Binding-site contacts:
Ligand atom C2 contacts residue GLY421 of chain 1.P at 3.4 Å.
Ligand atom N1 contacts residue PRO413 of chain 1.P at 3.5 Å (h-bond).
Ligand atom C2' contacts residue HIS412 of chain 1.P at 3.1 Å.
Ligand atom C6 contacts residue SER414 of chain 1.P at 4.0 Å.
Ligand atom N6 contacts residue PHE420 of chain 1.P at 3.7 Å.
Ligand atom N6 contacts residue GLY421 of chain 1.P at 3.3 Å (h-bond).
Ligand atom N6 contacts residue GLY419 of chain 1.P at 3.5 Å (h-bond).
Ligand atom N1 contacts residue GLY421 of chain 1.P at 3.1 Å (h-bond).
Ligand atom C1' contacts residue HIS412 of chain 1.P at 4.3 Å.
Ligand atom C6 contacts residue PRO203 of chain 1.P at 4.3 Å (hydrophobic).
Ligand atom C6 contacts residue PRO413 of chain 1.P at 3.8 Å (hydrophobic).
Ligand atom C1' contacts residue PRO413 of chain 1.P at 3.9 Å (hydrophobic).
Ligand atom N9 contacts residue PRO413 of chain 1.P at 4.3 Å.
Ligand atom C4 contacts residue PRO203 of chain 1.P at 4.2 Å (hydrophobic).
Ligand atom C5 contacts residue SER414 of chain 1.P at 3.9 Å.
Ligand atom N1 contacts residue VAL202 of chain 1.P at 3.7 Å.
Ligand atom N7 contacts residue SER414 of chain 1.P at 3.6 Å.
Ligand atom C8 contacts residue SER414 of chain 1.P at 4.3 Å.
Ligand atom N1 contacts residue PHE420 of chain 1.P at 4.2 Å.
Ligand atom N7 contacts residue ASN391 of chain 1.P at 3.9 Å.
Ligand atom N6 contacts residue SER414 of chain 1.P at 3.7 Å.
Ligand atom C2' contacts residue PRO413 of chain 1.P at 3.8 Å (hydrophobic).
Ligand atom C6 contacts residue GLY421 of chain 1.P at 3.6 Å.
Ligand atom N9 contacts residue HIS412 of chain 1.P at 4.3 Å.
Ligand atom C2 contacts residue PRO413 of chain 1.P at 3.5 Å (hydrophobic).
Ligand atom C8 contacts residue PRO203 of chain 1.P at 4.2 Å (hydrophobic).
Ligand atom C8 contacts residue HIS412 of chain 1.P at 3.4 Å.
Ligand atom C4 contacts residue PRO413 of chain 1.P at 4.0 Å (hydrophobic).
Ligand atom O3' contacts residue PRO413 of chain 1.P at 4.2 Å.
Ligand atom N9 contacts residue PRO203 of chain 1.P at 4.4 Å.
Ligand atom N6 contacts residue PRO415 of chain 1.P at 4.2 Å.
Ligand atom C5 contacts residue PRO413 of chain 1.P at 4.0 Å (hydrophobic).
Ligand atom N7 contacts residue HIS412 of chain 1.P at 4.1 Å.
Ligand atom C2 contacts residue ILE404 of chain 1.P at 4.4 Å (hydrophobic).
Ligand atom N3 contacts residue PRO413 of chain 1.P at 3.8 Å.
Ligand atom C5 contacts residue PRO203 of chain 1.P at 3.9 Å (hydrophobic).
Ligand atom C2 contacts residue VAL202 of chain 1.P at 4.2 Å (hydrophobic).
Ligand atom C3' contacts residue HIS412 of chain 1.P at 4.0 Å.
Ligand atom C6 contacts residue VAL202 of chain 1.P at 4.2 Å (hydrophobic).
Ligand atom N7 contacts residue PRO203 of chain 1.P at 4.0 Å.

Sequence of chain 1.P:
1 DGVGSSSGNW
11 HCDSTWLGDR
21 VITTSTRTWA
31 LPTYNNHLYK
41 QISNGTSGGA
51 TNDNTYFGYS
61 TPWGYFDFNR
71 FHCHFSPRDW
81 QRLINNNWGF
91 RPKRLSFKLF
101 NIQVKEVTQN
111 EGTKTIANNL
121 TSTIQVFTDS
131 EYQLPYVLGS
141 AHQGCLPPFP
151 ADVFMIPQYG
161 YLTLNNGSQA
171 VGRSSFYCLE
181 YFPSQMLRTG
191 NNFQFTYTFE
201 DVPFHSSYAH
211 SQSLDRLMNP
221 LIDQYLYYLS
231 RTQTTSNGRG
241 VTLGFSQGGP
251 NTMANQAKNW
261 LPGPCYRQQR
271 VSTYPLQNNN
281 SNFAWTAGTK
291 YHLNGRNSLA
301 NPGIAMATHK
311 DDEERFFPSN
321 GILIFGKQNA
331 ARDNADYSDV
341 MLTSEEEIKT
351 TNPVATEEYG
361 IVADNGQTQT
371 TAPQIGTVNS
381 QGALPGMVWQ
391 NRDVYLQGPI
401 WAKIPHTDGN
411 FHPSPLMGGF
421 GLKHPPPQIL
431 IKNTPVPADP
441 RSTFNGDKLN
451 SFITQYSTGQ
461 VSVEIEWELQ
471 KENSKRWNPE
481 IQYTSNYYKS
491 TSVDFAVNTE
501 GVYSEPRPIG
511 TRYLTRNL

The small molecule below binds the protein below.
Small molecule (SMILES): Nc1ncnc2c1ncn2[C@H]1C[C@H](O)[C@@H](COP(=O)(O)O)O1